Sequence of chain 14.C:
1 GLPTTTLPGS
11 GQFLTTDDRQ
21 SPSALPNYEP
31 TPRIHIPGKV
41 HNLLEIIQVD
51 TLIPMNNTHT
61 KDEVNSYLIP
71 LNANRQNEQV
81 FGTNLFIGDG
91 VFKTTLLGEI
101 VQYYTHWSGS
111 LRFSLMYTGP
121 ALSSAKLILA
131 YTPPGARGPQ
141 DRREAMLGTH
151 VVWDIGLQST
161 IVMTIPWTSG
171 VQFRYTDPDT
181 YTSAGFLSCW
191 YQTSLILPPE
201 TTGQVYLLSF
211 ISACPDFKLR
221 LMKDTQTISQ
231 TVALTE

Sequence of chain 14.A:
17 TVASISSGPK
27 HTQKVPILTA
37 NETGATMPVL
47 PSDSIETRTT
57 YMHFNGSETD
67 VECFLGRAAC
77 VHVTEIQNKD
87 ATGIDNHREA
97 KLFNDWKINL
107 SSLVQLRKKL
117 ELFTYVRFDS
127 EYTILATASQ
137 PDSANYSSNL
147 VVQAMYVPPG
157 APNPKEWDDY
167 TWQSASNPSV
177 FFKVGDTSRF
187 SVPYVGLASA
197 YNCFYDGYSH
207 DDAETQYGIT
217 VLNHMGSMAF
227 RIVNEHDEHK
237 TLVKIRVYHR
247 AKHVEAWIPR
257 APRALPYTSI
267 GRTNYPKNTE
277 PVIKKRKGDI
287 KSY

Binding-site contacts:
Ligand atom C2A contacts residue PHE186 of chain 14.A at 3.3 Å (hydrophobic).
Ligand atom C4C contacts residue TYR128 of chain 14.A at 3.5 Å (hydrophobic).
Ligand atom O1D contacts residue SER107 of chain 14.A at 3.2 Å.
Ligand atom C2D contacts residue SER107 of chain 14.A at 3.8 Å.
Ligand atom C4A contacts residue PRO174 of chain 14.A at 3.3 Å (hydrophobic).
Ligand atom C3C contacts residue ILE104 of chain 14.A at 3.6 Å (hydrophobic).
Ligand atom C4 contacts residue LEU106 of chain 14.A at 2.5 Å (hydrophobic).
Ligand atom C5A contacts residue PHE186 of chain 14.A at 3.5 Å (hydrophobic).
Ligand atom C5A contacts residue VAL176 of chain 14.A at 3.2 Å (hydrophobic).
Ligand atom O1A contacts residue PHE186 of chain 14.A at 2.9 Å.
Ligand atom C5C contacts residue VAL188 of chain 14.A at 2.9 Å (hydrophobic).
Ligand atom C3 contacts residue LEU106 of chain 14.A at 3.4 Å (hydrophobic).
Ligand atom C31 contacts residue ASN219 of chain 14.A at 3.8 Å.
Ligand atom N2 contacts residue ASN219 of chain 14.A at 3.4 Å (h-bond).
Ligand atom CL2 contacts residue MET224 of chain 14.A at 2.9 Å.
Ligand atom C2B contacts residue MET224 of chain 14.A at 3.6 Å (hydrophobic).
Ligand atom C5B contacts residue TYR152 of chain 14.A at 3.8 Å (hydrophobic).
Ligand atom C1C contacts residue TYR128 of chain 14.A at 3.5 Å (hydrophobic).
Ligand atom CL1 contacts residue VAL188 of chain 14.A at 3.5 Å.
Ligand atom C4A contacts residue SER175 of chain 14.A at 3.8 Å.
Ligand atom CL2 contacts residue ILE104 of chain 14.A at 3.1 Å.
Ligand atom C6B contacts residue VAL188 of chain 14.A at 3.8 Å (hydrophobic).
Ligand atom C6B contacts residue TYR152 of chain 14.A at 3.8 Å (hydrophobic).
Ligand atom N3A contacts residue PRO174 of chain 14.A at 3.6 Å (h-bond).
Ligand atom C4B contacts residue PHE186 of chain 14.A at 3.4 Å (hydrophobic).
Ligand atom C1B contacts residue TYR152 of chain 14.A at 3.8 Å (hydrophobic).
Ligand atom CL1 contacts residue LEU25 of chain 14.C at 3.5 Å.
Ligand atom C5 contacts residue LEU106 of chain 14.A at 3.5 Å (hydrophobic).
Ligand atom N2 contacts residue MET221 of chain 14.A at 3.5 Å (h-bond).
Ligand atom O1B contacts residue TYR152 of chain 14.A at 3.8 Å.
Ligand atom C1B contacts residue VAL188 of chain 14.A at 3.8 Å (hydrophobic).
Ligand atom O1A contacts residue ALA150 of chain 14.A at 3.8 Å.
Ligand atom C3D contacts residue LEU116 of chain 14.A at 3.6 Å (hydrophobic).
Ligand atom N3A contacts residue ALA24 of chain 14.C at 3.6 Å.
Ligand atom O1 contacts residue MET221 of chain 14.A at 3.1 Å (h-bond).
Ligand atom C4A contacts residue VAL176 of chain 14.A at 3.7 Å (hydrophobic).
Ligand atom C3B contacts residue MET224 of chain 14.A at 3.4 Å (hydrophobic).
Ligand atom C31 contacts residue LEU106 of chain 14.A at 3.8 Å (hydrophobic).
Ligand atom C5A contacts residue ALA150 of chain 14.A at 3.2 Å (hydrophobic).
Ligand atom C3B contacts residue PHE186 of chain 14.A at 3.7 Å (hydrophobic).

Sequence of chain 15.C:
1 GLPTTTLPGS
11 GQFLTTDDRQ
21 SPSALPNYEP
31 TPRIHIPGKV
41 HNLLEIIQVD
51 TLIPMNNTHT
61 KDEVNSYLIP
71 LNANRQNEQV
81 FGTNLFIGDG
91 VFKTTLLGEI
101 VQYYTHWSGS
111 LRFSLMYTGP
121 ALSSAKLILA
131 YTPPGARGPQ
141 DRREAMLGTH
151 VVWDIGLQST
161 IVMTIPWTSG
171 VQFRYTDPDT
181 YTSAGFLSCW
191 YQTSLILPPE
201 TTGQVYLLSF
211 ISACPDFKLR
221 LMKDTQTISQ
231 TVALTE

This small molecule binds to this protein.
Small molecule (SMILES): OCCOCOCc1cc(CCCCCOc2c(Cl)cc(C3=NCCO3)cc2Cl)on1